Sequence of chain 1.B:
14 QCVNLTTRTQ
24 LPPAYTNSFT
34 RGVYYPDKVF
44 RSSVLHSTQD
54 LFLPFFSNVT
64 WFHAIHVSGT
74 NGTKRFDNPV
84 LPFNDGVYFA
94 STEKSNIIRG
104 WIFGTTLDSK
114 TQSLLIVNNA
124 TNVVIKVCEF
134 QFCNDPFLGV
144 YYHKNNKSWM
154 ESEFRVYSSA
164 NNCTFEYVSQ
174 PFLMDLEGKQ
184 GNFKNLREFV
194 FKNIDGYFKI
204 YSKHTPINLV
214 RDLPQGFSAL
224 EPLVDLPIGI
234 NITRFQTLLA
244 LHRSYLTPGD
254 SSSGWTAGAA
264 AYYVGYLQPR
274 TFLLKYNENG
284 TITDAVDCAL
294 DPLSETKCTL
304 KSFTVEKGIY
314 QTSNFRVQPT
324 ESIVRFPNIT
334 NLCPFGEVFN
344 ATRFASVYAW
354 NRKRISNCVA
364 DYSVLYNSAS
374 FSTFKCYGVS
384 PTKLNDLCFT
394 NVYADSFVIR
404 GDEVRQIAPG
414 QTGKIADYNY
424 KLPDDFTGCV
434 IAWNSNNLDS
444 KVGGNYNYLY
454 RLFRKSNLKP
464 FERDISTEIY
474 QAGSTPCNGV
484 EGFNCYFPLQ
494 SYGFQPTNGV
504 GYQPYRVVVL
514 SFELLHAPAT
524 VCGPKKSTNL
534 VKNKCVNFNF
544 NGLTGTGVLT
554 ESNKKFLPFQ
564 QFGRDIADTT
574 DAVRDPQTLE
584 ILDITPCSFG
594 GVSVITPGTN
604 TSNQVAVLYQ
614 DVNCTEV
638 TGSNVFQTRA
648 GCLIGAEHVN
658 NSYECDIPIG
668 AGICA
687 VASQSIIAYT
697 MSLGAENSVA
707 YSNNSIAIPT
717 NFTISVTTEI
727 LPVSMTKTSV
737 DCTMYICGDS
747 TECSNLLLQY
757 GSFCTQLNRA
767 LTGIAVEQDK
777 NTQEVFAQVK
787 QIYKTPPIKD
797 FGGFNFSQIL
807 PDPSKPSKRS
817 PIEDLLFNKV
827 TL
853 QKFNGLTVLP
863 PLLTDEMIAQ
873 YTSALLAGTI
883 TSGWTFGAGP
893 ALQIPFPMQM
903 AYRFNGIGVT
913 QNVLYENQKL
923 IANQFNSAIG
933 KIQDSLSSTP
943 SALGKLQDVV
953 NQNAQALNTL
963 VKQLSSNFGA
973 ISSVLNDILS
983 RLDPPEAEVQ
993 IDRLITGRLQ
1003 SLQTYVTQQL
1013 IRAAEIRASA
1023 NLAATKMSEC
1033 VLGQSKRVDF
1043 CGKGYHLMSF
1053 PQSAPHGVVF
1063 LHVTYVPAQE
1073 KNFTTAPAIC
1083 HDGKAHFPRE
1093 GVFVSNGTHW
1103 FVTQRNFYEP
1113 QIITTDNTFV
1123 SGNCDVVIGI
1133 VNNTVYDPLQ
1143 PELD

Binding-site contacts:
Ligand atom O3 contacts residue ASN234 of chain 1.B at 4.5 Å.
Ligand atom C1 contacts residue ASN234 of chain 1.B at 1.4 Å.
Ligand atom O5 contacts residue ASN234 of chain 1.B at 2.5 Å (h-bond).
Ligand atom C3 contacts residue ASN234 of chain 1.B at 3.5 Å.
Ligand atom C5 contacts residue ASN234 of chain 1.B at 3.1 Å.
Ligand atom O6 contacts residue ASN234 of chain 1.B at 3.4 Å (h-bond).
Ligand atom C6 contacts residue ASN234 of chain 1.B at 3.1 Å.
Ligand atom N2 contacts residue ASN234 of chain 1.B at 3.4 Å (h-bond).
Ligand atom C7 contacts residue ASN234 of chain 1.B at 4.1 Å.
Ligand atom C2 contacts residue ASN234 of chain 1.B at 2.4 Å.
Ligand atom O7 contacts residue ASN234 of chain 1.B at 4.0 Å.
Ligand atom O6 contacts residue THR108 of chain 1.B at 4.4 Å.
Ligand atom C4 contacts residue ASN234 of chain 1.B at 3.4 Å.

A small-molecule ligand and the protein it binds are described below.
Small molecule (SMILES): CC(=O)N[C@@H]1[C@@H](O)[C@H](O)[C@@H](CO)O[C@H]1O